The protein below binds the small molecule below.
Small molecule (SMILES): CCCCCCCCCCOCC(COCC(F)(F)F)O[P](=O)(O)OC

Binding-site contacts:
Ligand atom F31 contacts residue PHE22 of chain 1.A at 4.0 Å.
Ligand atom F31 contacts residue PRO18 of chain 1.A at 3.2 Å.
Ligand atom C12 contacts residue ASN23 of chain 1.A at 3.6 Å.
Ligand atom P2 contacts residue HIS48 of chain 1.A at 4.0 Å.
Ligand atom C32 contacts residue PRO18 of chain 1.A at 3.8 Å (hydrophobic).
Ligand atom O2 contacts residue TYR69 of chain 1.A at 2.8 Å (h-bond).
Ligand atom C1 contacts residue TYR69 of chain 1.A at 4.0 Å (hydrophobic).
Ligand atom O2 contacts residue GLY30 of chain 1.A at 4.0 Å.
Ligand atom C31 contacts residue PHE5 of chain 1.A at 3.5 Å (hydrophobic).
Ligand atom C14 contacts residue ASN23 of chain 1.A at 3.4 Å.
Ligand atom C2P contacts residue CYS45 of chain 1.A at 3.1 Å (hydrophobic).
Ligand atom C2P contacts residue HIS48 of chain 1.A at 3.8 Å.
Ligand atom F32 contacts residue ILE9 of chain 1.A at 3.3 Å.
Ligand atom F32 contacts residue PHE22 of chain 1.A at 3.4 Å.
Ligand atom C2P contacts residue PHE106 of chain 1.A at 3.9 Å (hydrophobic).
Ligand atom O22 contacts residue CA1 of chain 1.B at 2.3 Å.
Ligand atom O22 contacts residue ASP49 of chain 1.A at 3.3 Å (salt-bridge).
Ligand atom C1 contacts residue GLY30 of chain 1.A at 3.3 Å.
Ligand atom P2 contacts residue ASP49 of chain 1.A at 3.6 Å.
Ligand atom F31 contacts residue LEU19 of chain 1.A at 3.4 Å.
Ligand atom P2 contacts residue TYR69 of chain 1.A at 3.8 Å.
Ligand atom O21 contacts residue CA1 of chain 1.B at 3.9 Å.
Ligand atom C2 contacts residue GLY30 of chain 1.A at 3.9 Å.
Ligand atom F31 contacts residue ASN23 of chain 1.A at 3.5 Å.
Ligand atom O22 contacts residue CYS29 of chain 1.A at 3.9 Å.
Ligand atom F32 contacts residue PRO18 of chain 1.A at 3.1 Å.
Ligand atom O21 contacts residue HIS48 of chain 1.A at 2.6 Å (h-bond).
Ligand atom O22 contacts residue GLY30 of chain 1.A at 2.4 Å (h-bond).
Ligand atom C2 contacts residue TYR69 of chain 1.A at 3.8 Å (hydrophobic).
Ligand atom C11 contacts residue LEU31 of chain 1.A at 3.6 Å (hydrophobic).
Ligand atom P2 contacts residue CA1 of chain 1.B at 3.6 Å.
Ligand atom O21 contacts residue TYR69 of chain 1.A at 3.7 Å.
Ligand atom O23 contacts residue GLY30 of chain 1.A at 3.5 Å (h-bond).
Ligand atom O21 contacts residue ASP49 of chain 1.A at 2.7 Å (salt-bridge).
Ligand atom C1 contacts residue LEU31 of chain 1.A at 3.3 Å (hydrophobic).
Ligand atom C2P contacts residue CYS29 of chain 1.A at 4.0 Å (hydrophobic).
Ligand atom O22 contacts residue TYR69 of chain 1.A at 4.0 Å.
Ligand atom P2 contacts residue GLY30 of chain 1.A at 3.7 Å.
Ligand atom O23 contacts residue CYS29 of chain 1.A at 3.8 Å.
Ligand atom O22 contacts residue TYR28 of chain 1.A at 3.0 Å (h-bond).

Sequence of chain 1.A:
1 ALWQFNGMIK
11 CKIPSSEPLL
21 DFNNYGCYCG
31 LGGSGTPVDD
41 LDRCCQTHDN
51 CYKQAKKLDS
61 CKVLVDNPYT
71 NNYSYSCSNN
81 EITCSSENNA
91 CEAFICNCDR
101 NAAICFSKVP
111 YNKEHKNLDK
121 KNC